Binding-site contacts:
Ligand atom OAH contacts residue ZN1 of chain 1.OB at 2.0 Å.
Ligand atom O contacts residue ASP378 of chain 1.I at 2.9 Å (salt-bridge).
Ligand atom NAR contacts residue CO31 of chain 1.PB at 2.7 Å (h-bond).
Ligand atom CAO contacts residue GLY408 of chain 1.I at 3.4 Å.
Ligand atom O contacts residue ZN1 of chain 1.OB at 2.2 Å.
Ligand atom CAM contacts residue GLY408 of chain 1.I at 3.5 Å.
Ligand atom NAR contacts residue ZN1 of chain 1.OB at 2.8 Å.
Ligand atom CAW contacts residue LEU411 of chain 1.I at 3.7 Å (hydrophobic).
Ligand atom NAR contacts residue LEU406 of chain 1.I at 3.2 Å (h-bond).
Ligand atom NAQ contacts residue MET311 of chain 1.I at 3.5 Å (h-bond).
Ligand atom OAH contacts residue LYS293 of chain 1.I at 3.2 Å (salt-bridge).
Ligand atom NAD contacts residue MET311 of chain 1.I at 3.6 Å.
Ligand atom OAF contacts residue GLY408 of chain 1.I at 3.4 Å (h-bond).
Ligand atom NAD contacts residue SER310 of chain 1.I at 3.7 Å.
Ligand atom CAX contacts residue GLY408 of chain 1.I at 3.5 Å.
Ligand atom CAI contacts residue ALA496 of chain 1.I at 3.4 Å (hydrophobic).
Ligand atom NAQ contacts residue LEU411 of chain 1.I at 3.6 Å.
Ligand atom C contacts residue ASP298 of chain 1.I at 3.7 Å.
Ligand atom CAK contacts residue PHE317 of chain 1.I at 3.6 Å (hydrophobic).
Ligand atom O contacts residue ASP298 of chain 1.I at 2.9 Å (salt-bridge).
Ligand atom OAH contacts residue GLU380 of chain 1.I at 2.7 Å (salt-bridge).
Ligand atom CA contacts residue LEU406 of chain 1.I at 3.3 Å (hydrophobic).
Ligand atom OAH contacts residue CO31 of chain 1.PB at 2.8 Å (h-bond).
Ligand atom NAD contacts residue GLY309 of chain 1.I at 3.0 Å (h-bond).
Ligand atom CAK contacts residue ALA496 of chain 1.I at 3.7 Å (hydrophobic).
Ligand atom C contacts residue ZN1 of chain 1.OB at 2.8 Å.
Ligand atom C contacts residue ZN1 of chain 1.NB at 3.7 Å.
Ligand atom CAZ contacts residue GLY408 of chain 1.I at 3.6 Å.
Ligand atom OAF contacts residue THR407 of chain 1.I at 3.5 Å.
Ligand atom O contacts residue LYS305 of chain 1.I at 2.8 Å (salt-bridge).
Ligand atom OAH contacts residue ASP298 of chain 1.I at 2.9 Å (salt-bridge).
Ligand atom OAG contacts residue MET311 of chain 1.I at 3.3 Å (h-bond).
Ligand atom NAR contacts residue ZN1 of chain 1.NB at 3.0 Å.
Ligand atom OAH contacts residue ZN1 of chain 1.NB at 2.0 Å.
Ligand atom CAO contacts residue LEU406 of chain 1.I at 3.6 Å (hydrophobic).
Ligand atom NAR contacts residue LYS293 of chain 1.I at 3.6 Å.
Ligand atom NAR contacts residue ASP378 of chain 1.I at 3.1 Å (salt-bridge).
Ligand atom OAH contacts residue ASP378 of chain 1.I at 2.9 Å (salt-bridge).
Ligand atom CAJ contacts residue LEU411 of chain 1.I at 3.4 Å (hydrophobic).
Ligand atom C contacts residue ASP378 of chain 1.I at 3.1 Å.

A small-molecule ligand and the protein it binds are described below.
Small molecule (SMILES): CC(C)(C)C(=O)N[C@@H](C(=O)NO)c1ccc(-c2cccc(/C(N)=N/O)c2)cc1

Sequence of chain 1.I:
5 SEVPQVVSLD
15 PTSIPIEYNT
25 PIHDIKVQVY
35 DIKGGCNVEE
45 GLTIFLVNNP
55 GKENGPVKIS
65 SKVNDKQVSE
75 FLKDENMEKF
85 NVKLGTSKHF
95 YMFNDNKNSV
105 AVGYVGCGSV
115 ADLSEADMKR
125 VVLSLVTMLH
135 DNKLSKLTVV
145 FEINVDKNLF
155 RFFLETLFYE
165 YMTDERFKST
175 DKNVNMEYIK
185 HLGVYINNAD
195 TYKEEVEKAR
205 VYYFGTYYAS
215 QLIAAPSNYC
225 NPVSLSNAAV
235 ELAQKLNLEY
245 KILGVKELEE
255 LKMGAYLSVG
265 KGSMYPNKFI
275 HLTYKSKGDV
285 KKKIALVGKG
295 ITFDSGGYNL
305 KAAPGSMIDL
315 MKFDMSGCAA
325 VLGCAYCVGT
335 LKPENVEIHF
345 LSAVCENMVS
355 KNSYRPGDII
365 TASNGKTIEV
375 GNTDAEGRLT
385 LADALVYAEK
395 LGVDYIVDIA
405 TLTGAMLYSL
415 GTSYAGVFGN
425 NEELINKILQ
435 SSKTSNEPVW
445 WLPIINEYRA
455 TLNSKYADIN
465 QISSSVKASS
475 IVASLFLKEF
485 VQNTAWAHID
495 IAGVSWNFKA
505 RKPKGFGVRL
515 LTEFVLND